Sequence of chain 22.B:
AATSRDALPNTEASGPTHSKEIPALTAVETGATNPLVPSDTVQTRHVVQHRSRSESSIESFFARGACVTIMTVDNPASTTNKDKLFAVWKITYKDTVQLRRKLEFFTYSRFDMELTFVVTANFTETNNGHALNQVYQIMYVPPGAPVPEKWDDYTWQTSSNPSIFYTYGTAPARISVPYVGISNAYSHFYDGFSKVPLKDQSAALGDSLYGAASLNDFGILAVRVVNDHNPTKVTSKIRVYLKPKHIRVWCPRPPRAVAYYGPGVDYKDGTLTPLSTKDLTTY

Binding-site contacts:
Ligand atom C17 contacts residue PHE237 of chain 22.B at 3.7 Å (hydrophobic).
Ligand atom N3 contacts residue TYR159 of chain 22.B at 3.9 Å.
Ligand atom N3 contacts residue ILE194 of chain 22.B at 3.6 Å.
Ligand atom C13 contacts residue VAL199 of chain 22.B at 3.7 Å (hydrophobic).
Ligand atom C21 contacts residue TYR112 of chain 22.B at 3.3 Å (hydrophobic).
Ligand atom C4 contacts residue TYR159 of chain 22.B at 3.5 Å (hydrophobic).
Ligand atom C8 contacts residue VAL199 of chain 22.B at 3.7 Å (hydrophobic).
Ligand atom O23 contacts residue PHE237 of chain 22.B at 3.8 Å.
Ligand atom C13 contacts residue MET132 of chain 22.B at 3.8 Å (hydrophobic).
Ligand atom C7 contacts residue TYR159 of chain 22.B at 3.7 Å (hydrophobic).
Ligand atom C3 contacts residue TYR159 of chain 22.B at 3.6 Å (hydrophobic).
Ligand atom C5 contacts residue VAL196 of chain 22.B at 3.8 Å (hydrophobic).
Ligand atom C10 contacts residue ILE110 of chain 22.B at 3.5 Å (hydrophobic).
Ligand atom C25 contacts residue ASP236 of chain 22.B at 3.5 Å.
Ligand atom O22 contacts residue TYR205 of chain 22.B at 3.8 Å.
Ligand atom C19 contacts residue TYR205 of chain 22.B at 3.7 Å (hydrophobic).
Ligand atom C11 contacts residue LEU134 of chain 22.B at 3.8 Å (hydrophobic).
Ligand atom C18 contacts residue PHE237 of chain 22.B at 3.6 Å (hydrophobic).
Ligand atom C7 contacts residue VAL196 of chain 22.B at 3.6 Å (hydrophobic).
Ligand atom C10 contacts residue MET132 of chain 22.B at 3.3 Å (hydrophobic).
Ligand atom C12 contacts residue PHE237 of chain 22.B at 3.5 Å (hydrophobic).
Ligand atom C11 contacts residue ILE110 of chain 22.B at 3.6 Å (hydrophobic).
Ligand atom C21 contacts residue PHE237 of chain 22.B at 3.7 Å (hydrophobic).
Ligand atom N3 contacts residue LEU240 of chain 22.B at 3.5 Å.
Ligand atom C3 contacts residue ALA24 of chain 22.D at 3.5 Å (hydrophobic).
Ligand atom C17 contacts residue TYR112 of chain 22.B at 3.8 Å (hydrophobic).
Ligand atom O22 contacts residue TYR112 of chain 22.B at 3.5 Å.
Ligand atom O14 contacts residue MET132 of chain 22.B at 3.4 Å.
Ligand atom O23 contacts residue TYR112 of chain 22.B at 3.5 Å.
Ligand atom C2 contacts residue TYR159 of chain 22.B at 3.5 Å (hydrophobic).
Ligand atom C18 contacts residue TYR112 of chain 22.B at 3.7 Å (hydrophobic).
Ligand atom N6 contacts residue VAL196 of chain 22.B at 3.9 Å.
Ligand atom C2 contacts residue ILE194 of chain 22.B at 3.5 Å (hydrophobic).
Ligand atom C8 contacts residue VAL196 of chain 22.B at 3.6 Å (hydrophobic).
Ligand atom C20 contacts residue TYR205 of chain 22.B at 3.5 Å (hydrophobic).
Ligand atom C25 contacts residue SER206 of chain 22.B at 3.8 Å.
Ligand atom N4 contacts residue LEU134 of chain 22.B at 3.7 Å.
Ligand atom N4 contacts residue LEU240 of chain 22.B at 3.6 Å.
Ligand atom C1 contacts residue PRO181 of chain 22.B at 3.7 Å (hydrophobic).
Ligand atom C4 contacts residue VAL196 of chain 22.B at 3.9 Å (hydrophobic).

Sequence of chain 22.D:
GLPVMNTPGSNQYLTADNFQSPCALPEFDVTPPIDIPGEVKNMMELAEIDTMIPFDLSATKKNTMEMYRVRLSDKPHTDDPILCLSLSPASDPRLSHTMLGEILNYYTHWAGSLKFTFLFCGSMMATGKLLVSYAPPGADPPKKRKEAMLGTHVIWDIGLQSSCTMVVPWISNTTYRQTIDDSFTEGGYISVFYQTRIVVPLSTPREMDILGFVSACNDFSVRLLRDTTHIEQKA

A small-molecule ligand and the protein it binds are described below.
Small molecule (SMILES): CCOC(=O)c1ccc(OCCC2CCN(c3ccc(C)nn3)CC2)cc1